The protein below binds the small molecule below.
Small molecule (SMILES): CCCCNC(=O)[C@H](C)C[C@H](O)[C@H](Cc1ccccc1)NC(=O)[C@@H]1CCC[C@H](C(C)(C)NC(C)=O)C1

Sequence of chain 1.C:
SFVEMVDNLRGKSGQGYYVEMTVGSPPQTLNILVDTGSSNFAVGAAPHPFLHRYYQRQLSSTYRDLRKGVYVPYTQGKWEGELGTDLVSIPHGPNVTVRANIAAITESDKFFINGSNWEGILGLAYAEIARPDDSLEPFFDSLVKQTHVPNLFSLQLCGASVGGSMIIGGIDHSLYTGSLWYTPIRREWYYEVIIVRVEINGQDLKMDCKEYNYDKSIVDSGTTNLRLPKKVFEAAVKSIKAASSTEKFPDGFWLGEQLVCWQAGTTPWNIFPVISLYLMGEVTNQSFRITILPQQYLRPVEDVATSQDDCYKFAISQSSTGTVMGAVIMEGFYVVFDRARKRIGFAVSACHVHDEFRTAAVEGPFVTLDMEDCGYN

Binding-site contacts:
Ligand atom C22 contacts residue TYR214 of chain 1.C at 3.6 Å (hydrophobic).
Ligand atom C25 contacts residue GLY50 of chain 1.C at 3.7 Å.
Ligand atom C12 contacts residue ASP244 of chain 1.C at 3.6 Å.
Ligand atom C72 contacts residue GLN28 of chain 1.C at 3.7 Å.
Ligand atom C72 contacts residue GLY29 of chain 1.C at 3.5 Å.
Ligand atom C76 contacts residue GLN89 of chain 1.C at 3.2 Å.
Ligand atom C70 contacts residue THR248 of chain 1.C at 3.5 Å.
Ligand atom C39 contacts residue GLN89 of chain 1.C at 3.5 Å.
Ligand atom O19 contacts residue THR88 of chain 1.C at 3.0 Å (h-bond).
Ligand atom C14 contacts residue THR88 of chain 1.C at 3.7 Å.
Ligand atom C41 contacts residue PHE124 of chain 1.C at 3.6 Å (hydrophobic).
Ligand atom N20 contacts residue TYR214 of chain 1.C at 3.8 Å.
Ligand atom C51 contacts residue THR247 of chain 1.C at 3.7 Å.
Ligand atom C5 contacts residue ASP48 of chain 1.C at 3.8 Å.
Ligand atom C9 contacts residue ASP244 of chain 1.C at 3.3 Å.
Ligand atom O50 contacts residue THR88 of chain 1.C at 3.4 Å (h-bond).
Ligand atom O7 contacts residue ASP244 of chain 1.C at 2.7 Å (salt-bridge).
Ligand atom C31 contacts residue PRO86 of chain 1.C at 3.6 Å (hydrophobic).
Ligand atom C39 contacts residue TYR87 of chain 1.C at 3.6 Å (hydrophobic).
Ligand atom C72 contacts residue GLY246 of chain 1.C at 3.5 Å.
Ligand atom N20 contacts residue GLY50 of chain 1.C at 2.9 Å (h-bond).
Ligand atom C14 contacts residue ASP244 of chain 1.C at 3.7 Å.
Ligand atom O50 contacts residue GLN89 of chain 1.C at 3.1 Å (h-bond).
Ligand atom C12 contacts residue GLY50 of chain 1.C at 3.5 Å.
Ligand atom C28 contacts residue ILE142 of chain 1.C at 3.6 Å (hydrophobic).
Ligand atom C41 contacts residue GLN89 of chain 1.C at 3.5 Å.
Ligand atom N1 contacts residue GLY246 of chain 1.C at 3.1 Å (h-bond).
Ligand atom C47 contacts residue GLY246 of chain 1.C at 3.6 Å.
Ligand atom O71 contacts residue THR248 of chain 1.C at 2.6 Å (h-bond).
Ligand atom C25 contacts residue TYR214 of chain 1.C at 3.7 Å (hydrophobic).
Ligand atom N1 contacts residue THR247 of chain 1.C at 3.7 Å.
Ligand atom O7 contacts residue ASP48 of chain 1.C at 2.5 Å (salt-bridge).
Ligand atom O50 contacts residue TYR87 of chain 1.C at 3.5 Å.
Ligand atom C58 contacts residue GLN89 of chain 1.C at 3.8 Å.
Ligand atom C70 contacts residue GLY246 of chain 1.C at 3.7 Å.
Ligand atom C64 contacts residue GLN89 of chain 1.C at 3.7 Å.
Ligand atom C35 contacts residue ASP48 of chain 1.C at 3.6 Å.
Ligand atom O19 contacts residue TYR87 of chain 1.C at 3.2 Å.
Ligand atom C5 contacts residue ASP244 of chain 1.C at 3.6 Å.
Ligand atom C18 contacts residue GLY50 of chain 1.C at 3.7 Å.